Sequence of chain 2.A:
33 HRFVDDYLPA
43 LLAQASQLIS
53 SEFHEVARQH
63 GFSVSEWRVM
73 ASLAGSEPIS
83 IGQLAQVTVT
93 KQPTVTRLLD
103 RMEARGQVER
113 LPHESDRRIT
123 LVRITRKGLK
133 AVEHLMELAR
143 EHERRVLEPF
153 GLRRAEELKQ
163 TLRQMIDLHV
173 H

Sequence of chain 1.A:
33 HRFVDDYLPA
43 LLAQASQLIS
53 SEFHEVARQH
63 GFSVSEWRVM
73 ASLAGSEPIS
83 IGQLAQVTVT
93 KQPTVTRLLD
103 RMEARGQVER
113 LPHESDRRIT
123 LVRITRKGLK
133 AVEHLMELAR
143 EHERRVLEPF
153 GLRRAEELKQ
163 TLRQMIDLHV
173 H

Binding-site contacts:
Ligand atom CAG contacts residue VAL89 of chain 2.A at 4.0 Å (hydrophobic).
Ligand atom OAK contacts residue ARG70 of chain 2.A at 4.1 Å.
Ligand atom CAC contacts residue ALA42 of chain 1.A at 4.0 Å (hydrophobic).
Ligand atom OAK contacts residue PRO41 of chain 1.A at 3.9 Å.
Ligand atom OAK contacts residue SER52 of chain 2.A at 3.4 Å (h-bond).
Ligand atom CAG contacts residue ALA42 of chain 1.A at 3.9 Å (hydrophobic).
Ligand atom CAG contacts residue ARG70 of chain 2.A at 3.4 Å.
Ligand atom NAE contacts residue ALA42 of chain 1.A at 3.8 Å.
Ligand atom CAJ contacts residue ARG70 of chain 2.A at 3.6 Å.
Ligand atom NAE contacts residue ARG70 of chain 2.A at 4.0 Å.
Ligand atom OAL contacts residue ARG70 of chain 2.A at 2.7 Å (salt-bridge).
Ligand atom CAJ contacts residue VAL36 of chain 1.A at 3.6 Å (hydrophobic).
Ligand atom CAF contacts residue VAL36 of chain 1.A at 3.7 Å (hydrophobic).
Ligand atom CAI contacts residue ARG70 of chain 2.A at 4.0 Å.
Ligand atom NAE contacts residue VAL89 of chain 2.A at 3.0 Å (h-bond).
Ligand atom CAC contacts residue ARG70 of chain 2.A at 3.3 Å.
Ligand atom CAF contacts residue ARG70 of chain 2.A at 4.0 Å.
Ligand atom CAI contacts residue TYR39 of chain 1.A at 3.8 Å (hydrophobic).
Ligand atom CAD contacts residue TYR39 of chain 1.A at 3.7 Å (hydrophobic).
Ligand atom CAH contacts residue HIS56 of chain 2.A at 3.4 Å.
Ligand atom CAJ contacts residue SER74 of chain 2.A at 3.4 Å.
Ligand atom CAD contacts residue TRP69 of chain 2.A at 3.8 Å (hydrophobic).
Ligand atom OAL contacts residue HIS56 of chain 2.A at 3.5 Å (h-bond).
Ligand atom OAL contacts residue SER52 of chain 2.A at 2.6 Å (h-bond).
Ligand atom CAF contacts residue SER74 of chain 2.A at 3.2 Å.
Ligand atom CAI contacts residue ALA73 of chain 2.A at 3.7 Å (hydrophobic).
Ligand atom CAG contacts residue ALA45 of chain 1.A at 3.6 Å (hydrophobic).
Ligand atom CAA contacts residue ARG70 of chain 2.A at 3.8 Å.
Ligand atom OAL contacts residue PRO41 of chain 1.A at 4.1 Å.
Ligand atom CAB contacts residue VAL89 of chain 2.A at 3.6 Å (hydrophobic).
Ligand atom OAK contacts residue HIS56 of chain 2.A at 2.7 Å (h-bond).
Ligand atom CAH contacts residue SER52 of chain 2.A at 3.3 Å.
Ligand atom CAJ contacts residue ALA73 of chain 2.A at 3.9 Å (hydrophobic).
Ligand atom CAB contacts residue ALA42 of chain 1.A at 3.5 Å (hydrophobic).
Ligand atom NAE contacts residue THR90 of chain 2.A at 3.9 Å.
Ligand atom CAH contacts residue ARG70 of chain 2.A at 3.4 Å.
Ligand atom OAL contacts residue ALA45 of chain 1.A at 3.9 Å.
Ligand atom CAF contacts residue VAL89 of chain 2.A at 3.7 Å (hydrophobic).
Ligand atom CAF contacts residue ALA42 of chain 1.A at 3.6 Å (hydrophobic).
Ligand atom CAA contacts residue ALA42 of chain 1.A at 3.9 Å (hydrophobic).

A protein and the small-molecule ligand that binds it are described below.
Small molecule (SMILES): O=C(O)c1c[nH]c2ccccc12